This protein binds this small molecule.
Small molecule (SMILES): Nc1ncnc2c1ncn2[C@@H]1O[C@H](CO[P](=O)(O)O[P](=O)(O)NP(=O)(O)O)[C@@H](O)[C@H]1O

Sequence of chain 1.B:
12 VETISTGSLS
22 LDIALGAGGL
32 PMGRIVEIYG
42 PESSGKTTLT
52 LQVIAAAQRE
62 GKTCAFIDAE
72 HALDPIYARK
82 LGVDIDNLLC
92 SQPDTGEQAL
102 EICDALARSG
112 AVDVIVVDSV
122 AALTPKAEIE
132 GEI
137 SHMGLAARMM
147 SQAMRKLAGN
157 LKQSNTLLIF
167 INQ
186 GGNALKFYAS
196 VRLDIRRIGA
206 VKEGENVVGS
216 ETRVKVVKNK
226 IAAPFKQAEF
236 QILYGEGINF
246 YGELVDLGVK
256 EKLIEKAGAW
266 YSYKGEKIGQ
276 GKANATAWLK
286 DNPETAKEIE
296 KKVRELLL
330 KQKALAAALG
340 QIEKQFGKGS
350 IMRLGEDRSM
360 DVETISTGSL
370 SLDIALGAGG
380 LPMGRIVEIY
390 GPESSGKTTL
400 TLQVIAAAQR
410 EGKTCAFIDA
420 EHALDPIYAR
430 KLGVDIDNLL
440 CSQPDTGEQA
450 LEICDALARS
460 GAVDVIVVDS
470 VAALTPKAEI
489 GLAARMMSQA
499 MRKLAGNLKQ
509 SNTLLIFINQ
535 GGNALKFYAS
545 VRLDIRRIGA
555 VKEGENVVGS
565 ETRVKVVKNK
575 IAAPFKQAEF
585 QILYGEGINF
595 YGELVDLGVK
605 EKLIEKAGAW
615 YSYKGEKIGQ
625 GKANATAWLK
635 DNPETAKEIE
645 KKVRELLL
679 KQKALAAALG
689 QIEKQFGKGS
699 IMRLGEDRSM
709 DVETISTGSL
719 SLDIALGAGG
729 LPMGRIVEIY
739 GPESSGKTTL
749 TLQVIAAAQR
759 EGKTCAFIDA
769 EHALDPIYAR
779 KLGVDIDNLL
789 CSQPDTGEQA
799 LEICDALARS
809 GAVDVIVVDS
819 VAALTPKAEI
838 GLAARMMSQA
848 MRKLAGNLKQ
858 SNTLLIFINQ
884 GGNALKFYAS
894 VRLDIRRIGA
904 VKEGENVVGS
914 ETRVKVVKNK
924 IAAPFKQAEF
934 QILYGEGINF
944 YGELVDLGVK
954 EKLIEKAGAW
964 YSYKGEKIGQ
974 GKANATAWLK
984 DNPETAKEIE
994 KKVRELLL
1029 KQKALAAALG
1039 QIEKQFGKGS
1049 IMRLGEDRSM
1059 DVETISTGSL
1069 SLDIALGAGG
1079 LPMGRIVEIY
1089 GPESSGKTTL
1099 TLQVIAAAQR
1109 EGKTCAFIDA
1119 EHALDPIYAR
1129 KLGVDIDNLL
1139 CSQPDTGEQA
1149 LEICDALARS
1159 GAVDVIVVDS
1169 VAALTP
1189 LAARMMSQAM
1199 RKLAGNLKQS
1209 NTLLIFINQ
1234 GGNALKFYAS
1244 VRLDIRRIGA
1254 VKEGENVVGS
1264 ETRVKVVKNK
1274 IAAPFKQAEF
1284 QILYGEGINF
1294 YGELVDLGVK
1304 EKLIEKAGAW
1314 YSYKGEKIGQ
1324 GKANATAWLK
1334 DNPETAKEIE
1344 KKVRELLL

Binding-site contacts:
Ligand atom O1B contacts residue SER45 of chain 1.B at 3.7 Å.
Ligand atom PB contacts residue LYS47 of chain 1.B at 3.7 Å.
Ligand atom O2G contacts residue SER44 of chain 1.B at 3.6 Å.
Ligand atom O1B contacts residue LYS47 of chain 1.B at 3.3 Å.
Ligand atom O2G contacts residue GLU43 of chain 1.B at 3.1 Å (salt-bridge).
Ligand atom C5' contacts residue GLY46 of chain 1.B at 3.2 Å.
Ligand atom PA contacts residue THR49 of chain 1.B at 4.0 Å.
Ligand atom PB contacts residue THR48 of chain 1.B at 3.8 Å.
Ligand atom O1B contacts residue GLU43 of chain 1.B at 3.7 Å.
Ligand atom N6 contacts residue ASP75 of chain 1.B at 3.0 Å (salt-bridge).
Ligand atom C5 contacts residue TYR78 of chain 1.B at 4.1 Å (hydrophobic).
Ligand atom O3A contacts residue GLY46 of chain 1.B at 4.0 Å.
Ligand atom C8 contacts residue TYR78 of chain 1.B at 3.6 Å (hydrophobic).
Ligand atom O4' contacts residue THR49 of chain 1.B at 3.4 Å (h-bond).
Ligand atom O2' contacts residue SER215 of chain 1.B at 4.0 Å.
Ligand atom C2 contacts residue GLY240 of chain 1.B at 4.0 Å.
Ligand atom O4' contacts residue TYR78 of chain 1.B at 3.9 Å.
Ligand atom PA contacts residue THR48 of chain 1.B at 3.5 Å.
Ligand atom O3A contacts residue THR48 of chain 1.B at 2.7 Å (h-bond).
Ligand atom O1A contacts residue GLY46 of chain 1.B at 3.5 Å.
Ligand atom C5' contacts residue SER45 of chain 1.B at 4.0 Å.
Ligand atom N7 contacts residue TYR78 of chain 1.B at 3.7 Å.
Ligand atom C4 contacts residue TYR78 of chain 1.B at 4.0 Å (hydrophobic).
Ligand atom O5' contacts residue SER45 of chain 1.B at 3.9 Å.
Ligand atom O1B contacts residue SER44 of chain 1.B at 2.9 Å (h-bond).
Ligand atom N9 contacts residue TYR78 of chain 1.B at 3.8 Å.
Ligand atom O1G contacts residue GLU71 of chain 1.B at 3.8 Å.
Ligand atom O5' contacts residue GLY46 of chain 1.B at 3.4 Å (h-bond).
Ligand atom O2B contacts residue THR48 of chain 1.B at 3.6 Å (h-bond).
Ligand atom C1' contacts residue TYR78 of chain 1.B at 3.7 Å (hydrophobic).
Ligand atom O1A contacts residue LYS47 of chain 1.B at 3.7 Å.
Ligand atom O1A contacts residue THR49 of chain 1.B at 2.7 Å (h-bond).
Ligand atom O3A contacts residue LYS47 of chain 1.B at 3.4 Å (salt-bridge).
Ligand atom O1G contacts residue LYS47 of chain 1.B at 4.0 Å.
Ligand atom O1A contacts residue THR48 of chain 1.B at 3.1 Å (h-bond).
Ligand atom C5' contacts residue SER44 of chain 1.B at 4.0 Å.
Ligand atom O2' contacts residue TYR239 of chain 1.B at 3.7 Å.
Ligand atom O2A contacts residue THR48 of chain 1.B at 3.5 Å.
Ligand atom O2B contacts residue LYS47 of chain 1.B at 3.4 Å (salt-bridge).
Ligand atom O5' contacts residue SER44 of chain 1.B at 3.6 Å.